Binding-site contacts:
Ligand atom C1 contacts residue THR348 of chain 1.C at 3.6 Å.
Ligand atom O3 contacts residue ARG314 of chain 1.C at 3.5 Å (salt-bridge).
Ligand atom C1 contacts residue MG1 of chain 1.Y at 3.0 Å.
Ligand atom C2 contacts residue MG1 of chain 1.Y at 2.8 Å.
Ligand atom O4 contacts residue LYS290 of chain 1.C at 3.9 Å.
Ligand atom O1 contacts residue ASP316 of chain 1.C at 2.8 Å (salt-bridge).
Ligand atom O2 contacts residue GLU292 of chain 1.C at 3.0 Å (salt-bridge).
Ligand atom C2 contacts residue THR348 of chain 1.C at 4.2 Å.
Ligand atom C1 contacts residue GLY315 of chain 1.C at 3.9 Å.
Ligand atom C2 contacts residue ASP316 of chain 1.C at 4.5 Å.
Ligand atom O4 contacts residue ALA313 of chain 1.C at 4.0 Å.
Ligand atom O2 contacts residue ASP316 of chain 1.C at 3.9 Å.
Ligand atom O3 contacts residue GLY315 of chain 1.C at 3.0 Å (h-bond).
Ligand atom O1 contacts residue ALA313 of chain 1.C at 3.8 Å.
Ligand atom C1 contacts residue ARG314 of chain 1.C at 4.4 Å.
Ligand atom O4 contacts residue THR348 of chain 1.C at 3.6 Å (h-bond).
Ligand atom O4 contacts residue ARG93 of chain 1.C at 3.8 Å.
Ligand atom O1 contacts residue GLU292 of chain 1.C at 2.8 Å (salt-bridge).
Ligand atom C1 contacts residue ASP316 of chain 1.C at 3.8 Å.
Ligand atom O4 contacts residue MET311 of chain 1.C at 4.0 Å.
Ligand atom O3 contacts residue THR348 of chain 1.C at 2.6 Å (h-bond).
Ligand atom O3 contacts residue MG1 of chain 1.Y at 4.2 Å.
Ligand atom O4 contacts residue MG1 of chain 1.Y at 4.1 Å.
Ligand atom C2 contacts residue GLU292 of chain 1.C at 3.5 Å.
Ligand atom O2 contacts residue MG1 of chain 1.Y at 2.0 Å.
Ligand atom O4 contacts residue MET380 of chain 1.C at 4.2 Å.
Ligand atom O3 contacts residue GLU292 of chain 1.C at 4.4 Å.
Ligand atom O3 contacts residue ASP316 of chain 1.C at 3.9 Å.
Ligand atom C2 contacts residue ARG93 of chain 1.C at 4.5 Å.
Ligand atom C2 contacts residue ALA313 of chain 1.C at 3.7 Å (hydrophobic).
Ligand atom O1 contacts residue GLY315 of chain 1.C at 3.8 Å.
Ligand atom C1 contacts residue ALA313 of chain 1.C at 3.4 Å (hydrophobic).
Ligand atom C2 contacts residue LYS290 of chain 1.C at 3.6 Å.
Ligand atom C1 contacts residue GLU292 of chain 1.C at 3.4 Å.
Ligand atom O2 contacts residue ALA313 of chain 1.C at 4.3 Å.
Ligand atom O2 contacts residue ARG93 of chain 1.C at 4.4 Å.
Ligand atom O2 contacts residue LYS290 of chain 1.C at 2.9 Å (salt-bridge).
Ligand atom O3 contacts residue ALA313 of chain 1.C at 3.3 Å.
Ligand atom O1 contacts residue MG1 of chain 1.Y at 2.2 Å.

The protein below binds the small molecule below.
Small molecule (SMILES): O=C([O-])C(=O)[O-]

Sequence of chain 1.C:
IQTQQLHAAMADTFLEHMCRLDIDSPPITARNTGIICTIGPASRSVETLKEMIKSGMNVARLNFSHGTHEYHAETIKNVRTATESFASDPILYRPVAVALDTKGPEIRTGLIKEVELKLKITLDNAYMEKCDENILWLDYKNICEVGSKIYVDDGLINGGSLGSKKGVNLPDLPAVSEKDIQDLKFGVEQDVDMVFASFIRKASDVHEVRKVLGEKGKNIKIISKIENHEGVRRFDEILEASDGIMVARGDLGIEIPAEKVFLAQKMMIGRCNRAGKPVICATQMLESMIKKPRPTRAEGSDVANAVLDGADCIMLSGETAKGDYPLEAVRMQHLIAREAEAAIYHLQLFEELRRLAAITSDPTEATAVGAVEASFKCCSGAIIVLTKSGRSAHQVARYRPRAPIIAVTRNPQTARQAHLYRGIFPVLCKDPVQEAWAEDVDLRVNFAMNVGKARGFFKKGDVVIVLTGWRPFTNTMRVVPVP